Sequence of chain 4.A:
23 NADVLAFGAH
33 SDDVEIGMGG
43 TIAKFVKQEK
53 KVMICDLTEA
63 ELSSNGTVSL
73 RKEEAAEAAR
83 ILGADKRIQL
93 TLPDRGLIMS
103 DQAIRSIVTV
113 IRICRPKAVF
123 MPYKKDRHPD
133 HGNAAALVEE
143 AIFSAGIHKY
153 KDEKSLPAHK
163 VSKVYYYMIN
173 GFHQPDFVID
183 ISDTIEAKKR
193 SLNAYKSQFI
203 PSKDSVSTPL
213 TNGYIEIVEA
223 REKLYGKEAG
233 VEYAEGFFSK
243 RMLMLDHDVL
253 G

A protein and the small-molecule ligand that binds it are described below.
Small molecule (SMILES): O=C(O)C[C@H](O[C@H]1O[C@H](CO)[C@@H](O)[C@H](O)[C@H]1NC(=O)NO)C(=O)O

Sequence of chain 6.A:
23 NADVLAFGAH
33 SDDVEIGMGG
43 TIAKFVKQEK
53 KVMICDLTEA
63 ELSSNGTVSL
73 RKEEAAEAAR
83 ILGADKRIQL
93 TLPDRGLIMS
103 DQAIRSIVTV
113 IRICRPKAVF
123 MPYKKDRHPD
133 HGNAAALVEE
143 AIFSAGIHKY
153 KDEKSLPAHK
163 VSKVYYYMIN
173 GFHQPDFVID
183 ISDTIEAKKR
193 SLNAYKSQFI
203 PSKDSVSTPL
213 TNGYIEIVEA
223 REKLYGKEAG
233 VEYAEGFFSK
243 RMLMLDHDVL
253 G

Binding-site contacts:
Ligand atom O2 contacts residue ZN1 of chain 4.C at 3.2 Å.
Ligand atom O3 contacts residue HIS32 of chain 4.A at 3.2 Å.
Ligand atom O7 contacts residue HIS133 of chain 4.A at 3.1 Å (h-bond).
Ligand atom C4 contacts residue ASP96 of chain 4.A at 3.5 Å.
Ligand atom O2 contacts residue ILE171 of chain 4.A at 3.7 Å.
Ligand atom C1 contacts residue HIS130 of chain 4.A at 3.6 Å.
Ligand atom C4 contacts residue SER65 of chain 4.A at 3.5 Å.
Ligand atom O6 contacts residue HIS130 of chain 4.A at 3.0 Å (h-bond).
Ligand atom O4 contacts residue LEU64 of chain 4.A at 3.7 Å.
Ligand atom O7 contacts residue ASP35 of chain 4.A at 3.2 Å (salt-bridge).
Ligand atom O7 contacts residue HIS32 of chain 4.A at 3.2 Å (h-bond).
Ligand atom O6 contacts residue ASP96 of chain 4.A at 2.6 Å (salt-bridge).
Ligand atom N8 contacts residue ASP34 of chain 4.A at 2.8 Å (salt-bridge).
Ligand atom C3 contacts residue SER65 of chain 4.A at 3.2 Å.
Ligand atom C7 contacts residue ASP35 of chain 4.A at 3.6 Å.
Ligand atom O5 contacts residue HIS130 of chain 4.A at 3.0 Å (h-bond).
Ligand atom O4 contacts residue SER65 of chain 4.A at 2.7 Å (h-bond).
Ligand atom O13 contacts residue SER66 of chain 4.A at 2.5 Å (h-bond).
Ligand atom O15 contacts residue LEU212 of chain 4.A at 3.6 Å.
Ligand atom O15 contacts residue ARG129 of chain 4.A at 2.9 Å (salt-bridge).
Ligand atom O14 contacts residue SER65 of chain 4.A at 3.5 Å.
Ligand atom O2 contacts residue ASP35 of chain 4.A at 2.8 Å (salt-bridge).
Ligand atom O16 contacts residue PHE145 of chain 6.A at 3.5 Å.
Ligand atom N8 contacts residue ZN1 of chain 4.C at 3.5 Å.
Ligand atom O16 contacts residue ARG129 of chain 4.A at 2.9 Å (salt-bridge).
Ligand atom O14 contacts residue SER66 of chain 4.A at 2.8 Å (h-bond).
Ligand atom O3 contacts residue ARG73 of chain 4.A at 2.9 Å (salt-bridge).
Ligand atom O13 contacts residue ILE149 of chain 6.A at 3.7 Å.
Ligand atom O6 contacts residue ARG97 of chain 4.A at 3.4 Å.
Ligand atom O2 contacts residue ASP34 of chain 4.A at 2.9 Å (salt-bridge).
Ligand atom O7 contacts residue ZN1 of chain 4.C at 2.0 Å.
Ligand atom N8 contacts residue ASP35 of chain 4.A at 3.5 Å (salt-bridge).
Ligand atom O4 contacts residue ALA62 of chain 4.A at 3.7 Å.
Ligand atom C10 contacts residue SER66 of chain 4.A at 3.3 Å.
Ligand atom C7 contacts residue ZN1 of chain 4.C at 2.9 Å.
Ligand atom O3 contacts residue SER65 of chain 4.A at 3.2 Å (h-bond).
Ligand atom O2 contacts residue ILE38 of chain 4.A at 3.4 Å.
Ligand atom C6 contacts residue ASP96 of chain 4.A at 3.5 Å.
Ligand atom O4 contacts residue ASP96 of chain 4.A at 2.6 Å (salt-bridge).
Ligand atom C12 contacts residue ARG129 of chain 4.A at 3.6 Å.